A protein and the small-molecule ligand that binds it are described below.
Small molecule (SMILES): CC(=O)N[C@@H]1[C@@H](O)[C@H](O)[C@@H](CO)O[C@H]1O

Binding-site contacts:
Ligand atom C2 contacts residue ASN703 of chain 1.A at 2.5 Å.
Ligand atom C5 contacts residue ASN703 of chain 1.A at 3.7 Å.
Ligand atom O6 contacts residue ILE788 of chain 1.C at 4.1 Å.
Ligand atom C3 contacts residue ASN703 of chain 1.A at 3.8 Å.
Ligand atom C2 contacts residue TYR790 of chain 1.C at 3.7 Å (hydrophobic).
Ligand atom C4 contacts residue ASN703 of chain 1.A at 4.3 Å.
Ligand atom C8 contacts residue TYR790 of chain 1.C at 4.1 Å (hydrophobic).
Ligand atom C6 contacts residue ILE788 of chain 1.C at 3.6 Å (hydrophobic).
Ligand atom O7 contacts residue TYR790 of chain 1.C at 3.3 Å.
Ligand atom N2 contacts residue TYR790 of chain 1.C at 3.9 Å.
Ligand atom O5 contacts residue ASN703 of chain 1.A at 2.4 Å (h-bond).
Ligand atom C7 contacts residue TYR790 of chain 1.C at 3.5 Å (hydrophobic).
Ligand atom C1 contacts residue ASN703 of chain 1.A at 1.4 Å.
Ligand atom C7 contacts residue ASN703 of chain 1.A at 4.1 Å.
Ligand atom N2 contacts residue ASN703 of chain 1.A at 2.9 Å (h-bond).

Sequence of chain 1.C:
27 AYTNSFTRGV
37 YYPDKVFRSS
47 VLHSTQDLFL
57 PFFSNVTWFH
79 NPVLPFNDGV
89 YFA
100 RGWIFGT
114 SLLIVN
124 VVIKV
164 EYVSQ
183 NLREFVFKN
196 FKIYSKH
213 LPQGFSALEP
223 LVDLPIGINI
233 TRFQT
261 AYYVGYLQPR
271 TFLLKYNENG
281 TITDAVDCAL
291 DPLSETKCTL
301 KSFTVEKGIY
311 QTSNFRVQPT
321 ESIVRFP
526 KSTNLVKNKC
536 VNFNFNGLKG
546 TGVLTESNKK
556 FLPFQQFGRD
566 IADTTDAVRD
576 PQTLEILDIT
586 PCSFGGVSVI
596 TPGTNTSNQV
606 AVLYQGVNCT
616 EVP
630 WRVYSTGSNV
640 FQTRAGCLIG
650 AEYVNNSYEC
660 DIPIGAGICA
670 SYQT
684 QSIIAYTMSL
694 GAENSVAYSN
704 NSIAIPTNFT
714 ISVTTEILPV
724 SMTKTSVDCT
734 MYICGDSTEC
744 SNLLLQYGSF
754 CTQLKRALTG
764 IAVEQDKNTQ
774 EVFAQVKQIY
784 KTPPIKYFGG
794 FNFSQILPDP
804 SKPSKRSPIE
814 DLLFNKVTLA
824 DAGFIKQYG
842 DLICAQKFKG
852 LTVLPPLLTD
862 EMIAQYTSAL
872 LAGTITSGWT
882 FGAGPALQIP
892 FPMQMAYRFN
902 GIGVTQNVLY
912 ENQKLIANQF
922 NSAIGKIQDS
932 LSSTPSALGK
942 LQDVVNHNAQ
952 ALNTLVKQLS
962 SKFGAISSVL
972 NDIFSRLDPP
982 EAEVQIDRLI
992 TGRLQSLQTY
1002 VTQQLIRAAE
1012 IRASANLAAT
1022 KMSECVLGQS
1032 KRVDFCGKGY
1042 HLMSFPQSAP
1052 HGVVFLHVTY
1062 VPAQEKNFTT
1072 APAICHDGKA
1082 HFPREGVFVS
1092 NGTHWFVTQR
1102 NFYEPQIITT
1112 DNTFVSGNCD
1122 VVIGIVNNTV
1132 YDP

Sequence of chain 1.A:
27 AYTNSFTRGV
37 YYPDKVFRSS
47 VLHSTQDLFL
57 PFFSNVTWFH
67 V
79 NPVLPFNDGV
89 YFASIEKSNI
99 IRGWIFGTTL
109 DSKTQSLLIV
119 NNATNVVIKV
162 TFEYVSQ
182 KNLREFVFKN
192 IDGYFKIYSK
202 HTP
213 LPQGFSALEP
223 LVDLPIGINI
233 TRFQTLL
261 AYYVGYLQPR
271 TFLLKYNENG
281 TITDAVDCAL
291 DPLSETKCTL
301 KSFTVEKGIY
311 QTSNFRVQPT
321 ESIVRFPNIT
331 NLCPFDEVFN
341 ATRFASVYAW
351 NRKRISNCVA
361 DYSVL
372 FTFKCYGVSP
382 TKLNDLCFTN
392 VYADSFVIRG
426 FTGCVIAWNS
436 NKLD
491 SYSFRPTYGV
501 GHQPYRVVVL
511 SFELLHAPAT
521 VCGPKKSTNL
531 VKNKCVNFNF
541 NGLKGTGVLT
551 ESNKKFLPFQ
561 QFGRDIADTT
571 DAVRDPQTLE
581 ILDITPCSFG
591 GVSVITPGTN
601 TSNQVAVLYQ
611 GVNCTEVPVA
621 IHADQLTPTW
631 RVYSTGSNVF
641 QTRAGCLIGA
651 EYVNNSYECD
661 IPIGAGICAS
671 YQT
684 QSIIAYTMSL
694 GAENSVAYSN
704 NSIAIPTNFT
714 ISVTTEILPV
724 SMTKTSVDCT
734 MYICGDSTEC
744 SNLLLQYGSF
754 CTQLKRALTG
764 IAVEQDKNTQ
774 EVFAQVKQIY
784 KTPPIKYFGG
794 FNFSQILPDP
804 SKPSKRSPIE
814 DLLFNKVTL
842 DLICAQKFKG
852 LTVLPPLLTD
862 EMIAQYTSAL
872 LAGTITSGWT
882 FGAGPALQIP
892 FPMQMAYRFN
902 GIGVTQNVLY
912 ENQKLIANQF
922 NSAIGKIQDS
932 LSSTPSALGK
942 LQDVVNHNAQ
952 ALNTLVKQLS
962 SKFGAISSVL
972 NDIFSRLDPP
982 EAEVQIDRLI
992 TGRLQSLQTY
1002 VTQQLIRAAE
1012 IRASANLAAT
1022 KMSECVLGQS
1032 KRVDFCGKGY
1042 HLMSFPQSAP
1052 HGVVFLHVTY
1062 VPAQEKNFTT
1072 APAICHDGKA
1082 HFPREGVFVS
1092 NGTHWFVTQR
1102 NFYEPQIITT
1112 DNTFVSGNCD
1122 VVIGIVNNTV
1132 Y